Binding-site contacts:
Ligand atom C13 contacts residue PHE291 of chain 1.A at 3.6 Å (hydrophobic).
Ligand atom C08 contacts residue ALA292 of chain 1.A at 3.7 Å (hydrophobic).
Ligand atom C11 contacts residue ILE339 of chain 1.A at 3.5 Å (hydrophobic).
Ligand atom O03 contacts residue SER136 of chain 1.A at 2.5 Å (h-bond).
Ligand atom O01 contacts residue TYR287 of chain 1.A at 3.9 Å.
Ligand atom C08 contacts residue HEM1 of chain 1.C at 3.5 Å.
Ligand atom C07 contacts residue SER288 of chain 1.A at 3.8 Å.
Ligand atom C10 contacts residue HEM1 of chain 1.C at 3.7 Å.
Ligand atom O04 contacts residue GLY134 of chain 1.A at 3.4 Å (h-bond).
Ligand atom C12 contacts residue TRP342 of chain 1.A at 3.6 Å (hydrophobic).
Ligand atom C07 contacts residue SER136 of chain 1.A at 3.7 Å.
Ligand atom C10 contacts residue TRP342 of chain 1.A at 3.6 Å (hydrophobic).
Ligand atom O03 contacts residue ARG221 of chain 1.A at 3.5 Å (salt-bridge).
Ligand atom C11 contacts residue HEM1 of chain 1.C at 3.4 Å.
Ligand atom O01 contacts residue SER288 of chain 1.A at 3.3 Å.
Ligand atom C12 contacts residue PHE291 of chain 1.A at 3.8 Å (hydrophobic).
Ligand atom C12 contacts residue GLN110 of chain 1.A at 3.9 Å.
Ligand atom P02 contacts residue ARG221 of chain 1.A at 3.4 Å.
Ligand atom C07 contacts residue ALA292 of chain 1.A at 3.8 Å (hydrophobic).
Ligand atom P02 contacts residue GLY134 of chain 1.A at 3.5 Å.
Ligand atom O01 contacts residue GLY134 of chain 1.A at 2.6 Å (h-bond).
Ligand atom O01 contacts residue SER133 of chain 1.A at 3.3 Å.
Ligand atom O04 contacts residue SER133 of chain 1.A at 3.6 Å.
Ligand atom C10 contacts residue ILE339 of chain 1.A at 3.6 Å (hydrophobic).
Ligand atom P02 contacts residue SER133 of chain 1.A at 3.5 Å.
Ligand atom O05 contacts residue SER288 of chain 1.A at 3.4 Å (h-bond).
Ligand atom O03 contacts residue SER133 of chain 1.A at 2.6 Å (h-bond).
Ligand atom P02 contacts residue SER288 of chain 1.A at 3.5 Å.
Ligand atom C06 contacts residue SER136 of chain 1.A at 3.9 Å.
Ligand atom O04 contacts residue LEU135 of chain 1.A at 2.7 Å (h-bond).
Ligand atom O04 contacts residue SER288 of chain 1.A at 2.8 Å (h-bond).
Ligand atom C09 contacts residue TRP342 of chain 1.A at 3.8 Å (hydrophobic).
Ligand atom O03 contacts residue GLN110 of chain 1.A at 3.1 Å.
Ligand atom C13 contacts residue GLN110 of chain 1.A at 3.5 Å.
Ligand atom O04 contacts residue SER136 of chain 1.A at 3.0 Å (h-bond).
Ligand atom P02 contacts residue LEU135 of chain 1.A at 3.9 Å.
Ligand atom O01 contacts residue ARG221 of chain 1.A at 2.9 Å (salt-bridge).
Ligand atom C09 contacts residue ALA292 of chain 1.A at 3.9 Å (hydrophobic).
Ligand atom P02 contacts residue SER136 of chain 1.A at 3.7 Å.
Ligand atom O05 contacts residue ARG221 of chain 1.A at 3.3 Å (salt-bridge).

A small-molecule ligand and the protein it binds are described below.
Small molecule (SMILES): CCc1ccc(OP(=O)(O)O)cc1

Sequence of chain 1.A:
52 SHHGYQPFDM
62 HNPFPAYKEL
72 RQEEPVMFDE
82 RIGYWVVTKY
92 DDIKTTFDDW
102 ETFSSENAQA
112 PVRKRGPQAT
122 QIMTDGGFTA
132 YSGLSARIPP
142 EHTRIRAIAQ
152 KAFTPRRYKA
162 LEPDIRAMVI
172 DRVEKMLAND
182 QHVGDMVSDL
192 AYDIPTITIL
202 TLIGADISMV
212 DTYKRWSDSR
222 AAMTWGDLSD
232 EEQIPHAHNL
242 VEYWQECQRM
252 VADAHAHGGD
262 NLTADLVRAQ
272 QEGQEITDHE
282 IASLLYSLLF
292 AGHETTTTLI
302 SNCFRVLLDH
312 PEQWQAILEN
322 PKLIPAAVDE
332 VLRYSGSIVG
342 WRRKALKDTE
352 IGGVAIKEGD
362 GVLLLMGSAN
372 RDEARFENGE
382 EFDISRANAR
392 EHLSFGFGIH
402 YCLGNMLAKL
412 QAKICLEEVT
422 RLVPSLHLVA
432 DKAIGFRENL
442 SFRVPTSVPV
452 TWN